Sequence of chain 2.A:
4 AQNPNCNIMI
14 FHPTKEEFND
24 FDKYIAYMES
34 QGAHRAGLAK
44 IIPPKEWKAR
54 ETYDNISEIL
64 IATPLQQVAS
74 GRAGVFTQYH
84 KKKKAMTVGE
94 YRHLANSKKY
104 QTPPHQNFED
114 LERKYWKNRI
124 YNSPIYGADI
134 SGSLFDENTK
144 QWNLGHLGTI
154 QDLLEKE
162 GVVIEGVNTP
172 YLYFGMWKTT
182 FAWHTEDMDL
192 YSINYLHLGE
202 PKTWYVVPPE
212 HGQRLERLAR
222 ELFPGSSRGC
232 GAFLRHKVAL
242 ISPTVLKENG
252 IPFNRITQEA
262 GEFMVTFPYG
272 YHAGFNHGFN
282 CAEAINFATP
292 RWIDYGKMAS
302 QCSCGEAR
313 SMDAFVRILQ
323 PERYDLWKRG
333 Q

Binding-site contacts:
Ligand atom O2 contacts residue ASN195 of chain 2.A at 3.9 Å.
Ligand atom C1 contacts residue CO1 of chain 2.C at 4.3 Å.
Ligand atom C1 contacts residue HIS185 of chain 2.A at 4.4 Å.
Ligand atom C2 contacts residue HIS185 of chain 2.A at 3.3 Å.
Ligand atom O1 contacts residue TYR129 of chain 2.A at 2.4 Å (h-bond).
Ligand atom C5 contacts residue PHE182 of chain 2.A at 3.5 Å (hydrophobic).
Ligand atom N1 contacts residue TYR174 of chain 2.A at 3.7 Å.
Ligand atom C2 contacts residue HIS273 of chain 2.A at 4.5 Å.
Ligand atom C2 contacts residue CO1 of chain 2.C at 3.0 Å.
Ligand atom C4 contacts residue ASN195 of chain 2.A at 4.1 Å.
Ligand atom N2 contacts residue GLU187 of chain 2.A at 4.2 Å.
Ligand atom C3 contacts residue TRP205 of chain 2.A at 3.6 Å (hydrophobic).
Ligand atom O2 contacts residue PHE182 of chain 2.A at 3.8 Å.
Ligand atom O2 contacts residue LYS203 of chain 2.A at 2.6 Å (salt-bridge).
Ligand atom O1 contacts residue LYS203 of chain 2.A at 4.1 Å.
Ligand atom C6 contacts residue TYR174 of chain 2.A at 4.4 Å (hydrophobic).
Ligand atom N2 contacts residue HIS185 of chain 2.A at 3.1 Å (h-bond).
Ligand atom C2 contacts residue PHE182 of chain 2.A at 4.1 Å (hydrophobic).
Ligand atom N2 contacts residue HIS273 of chain 2.A at 3.3 Å (h-bond).
Ligand atom C1 contacts residue PHE182 of chain 2.A at 3.6 Å (hydrophobic).
Ligand atom O2 contacts residue TYR129 of chain 2.A at 3.4 Å (h-bond).
Ligand atom C4 contacts residue TRP205 of chain 2.A at 3.7 Å (hydrophobic).
Ligand atom C3 contacts residue HIS273 of chain 2.A at 3.6 Å.
Ligand atom O1 contacts residue PHE182 of chain 2.A at 3.6 Å.
Ligand atom C3 contacts residue HIS185 of chain 2.A at 4.2 Å.
Ligand atom N2 contacts residue CO1 of chain 2.C at 2.1 Å.
Ligand atom C6 contacts residue LYS203 of chain 2.A at 3.6 Å.
Ligand atom N1 contacts residue PHE182 of chain 2.A at 3.7 Å.
Ligand atom C3 contacts residue CO1 of chain 2.C at 3.0 Å.
Ligand atom C4 contacts residue PHE182 of chain 2.A at 3.5 Å (hydrophobic).
Ligand atom C4 contacts residue CO1 of chain 2.C at 4.3 Å.
Ligand atom N2 contacts residue PHE182 of chain 2.A at 4.0 Å.
Ligand atom C6 contacts residue TYR129 of chain 2.A at 3.3 Å (hydrophobic).
Ligand atom C6 contacts residue PHE182 of chain 2.A at 3.5 Å (hydrophobic).
Ligand atom O1 contacts residue TYR174 of chain 2.A at 3.9 Å.
Ligand atom C3 contacts residue PHE182 of chain 2.A at 3.6 Å (hydrophobic).

A protein and the small-molecule ligand that binds it are described below.
Small molecule (SMILES): Nc1cnccc1C(=O)O